This protein binds this small molecule.
Small molecule (SMILES): CCC(=O)N[C@@H]1CCCc2c(-c3ccc(Cl)c(F)c3)cncc21

Binding-site contacts:
Ligand atom C2 contacts residue TRP93 of chain 1.B at 3.5 Å (hydrophobic).
Ligand atom C3 contacts residue GLY291 of chain 1.B at 3.7 Å.
Ligand atom C19 contacts residue HEM1 of chain 1.O at 3.4 Å.
Ligand atom O20 contacts residue GLY356 of chain 1.B at 3.6 Å.
Ligand atom C15 contacts residue PHE464 of chain 1.B at 3.8 Å (hydrophobic).
Ligand atom C8 contacts residue THR295 of chain 1.B at 3.9 Å.
Ligand atom C2 contacts residue GLY291 of chain 1.B at 4.0 Å.
Ligand atom N23 contacts residue GLY356 of chain 1.B at 3.5 Å.
Ligand atom C1 contacts residue TRP93 of chain 1.B at 3.9 Å (hydrophobic).
Ligand atom C19 contacts residue PHE358 of chain 1.B at 3.8 Å (hydrophobic).
Ligand atom C14 contacts residue GLY356 of chain 1.B at 3.9 Å.
Ligand atom C19 contacts residue GLY356 of chain 1.B at 3.9 Å.
Ligand atom C3 contacts residue TRP93 of chain 1.B at 3.5 Å (hydrophobic).
Ligand atom C9 contacts residue HEM1 of chain 1.O at 2.9 Å.
Ligand atom C1 contacts residue PHE107 of chain 1.B at 3.9 Å (hydrophobic).
Ligand atom C9 contacts residue THR295 of chain 1.B at 3.9 Å.
Ligand atom C11 contacts residue HEM1 of chain 1.O at 3.2 Å.
Ligand atom F22 contacts residue GLU287 of chain 1.B at 3.3 Å.
Ligand atom F22 contacts residue PHE107 of chain 1.B at 3.4 Å.
Ligand atom C21 contacts residue LEU384 of chain 1.B at 3.6 Å (hydrophobic).
Ligand atom C21 contacts residue PRO419 of chain 1.B at 3.6 Å (hydrophobic).
Ligand atom N10 contacts residue THR295 of chain 1.B at 4.0 Å.
Ligand atom C15 contacts residue GLY356 of chain 1.B at 4.0 Å.
Ligand atom C6 contacts residue PHE107 of chain 1.B at 3.4 Å (hydrophobic).
Ligand atom C9 contacts residue PHE107 of chain 1.B at 3.9 Å (hydrophobic).
Ligand atom C18 contacts residue GLY356 of chain 1.B at 3.4 Å.
Ligand atom C8 contacts residue PHE107 of chain 1.B at 3.6 Å (hydrophobic).
Ligand atom C4 contacts residue GLY291 of chain 1.B at 3.7 Å.
Ligand atom CL7 contacts residue TRP237 of chain 1.B at 3.9 Å.
Ligand atom C4 contacts residue TRP93 of chain 1.B at 4.0 Å (hydrophobic).
Ligand atom C16 contacts residue ILE465 of chain 1.B at 3.7 Å (hydrophobic).
Ligand atom CL7 contacts residue TRP93 of chain 1.B at 3.5 Å.
Ligand atom O20 contacts residue PHE358 of chain 1.B at 3.9 Å.
Ligand atom C12 contacts residue PHE107 of chain 1.B at 3.9 Å (hydrophobic).
Ligand atom C21 contacts residue GLY356 of chain 1.B at 3.5 Å.
Ligand atom C21 contacts residue HEM1 of chain 1.O at 3.7 Å.
Ligand atom C5 contacts residue PHE107 of chain 1.B at 3.9 Å (hydrophobic).
Ligand atom CL7 contacts residue ALA290 of chain 1.B at 3.7 Å.
Ligand atom C17 contacts residue PHE107 of chain 1.B at 3.8 Å (hydrophobic).
Ligand atom N10 contacts residue HEM1 of chain 1.O at 2.2 Å.

Sequence of chain 1.B:
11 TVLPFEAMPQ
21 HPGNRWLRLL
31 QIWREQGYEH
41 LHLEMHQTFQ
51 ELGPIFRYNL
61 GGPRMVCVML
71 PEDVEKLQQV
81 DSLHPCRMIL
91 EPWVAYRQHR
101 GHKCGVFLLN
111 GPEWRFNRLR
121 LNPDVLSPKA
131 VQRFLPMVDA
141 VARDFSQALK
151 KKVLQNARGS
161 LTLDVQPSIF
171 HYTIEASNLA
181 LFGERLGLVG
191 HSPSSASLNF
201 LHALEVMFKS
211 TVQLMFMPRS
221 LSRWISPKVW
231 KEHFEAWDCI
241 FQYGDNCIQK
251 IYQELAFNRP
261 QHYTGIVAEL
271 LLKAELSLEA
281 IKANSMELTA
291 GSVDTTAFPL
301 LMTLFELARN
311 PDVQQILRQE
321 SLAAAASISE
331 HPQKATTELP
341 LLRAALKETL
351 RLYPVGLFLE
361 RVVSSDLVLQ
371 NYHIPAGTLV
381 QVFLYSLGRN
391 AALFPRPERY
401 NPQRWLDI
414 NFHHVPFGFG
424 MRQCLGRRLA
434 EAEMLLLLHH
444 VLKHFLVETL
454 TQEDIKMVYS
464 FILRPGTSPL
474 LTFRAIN